This protein binds this small molecule.
Small molecule (SMILES): [H]/N=C(/N)NC[C@H]1[C@H](CC[C@@H](O)CO)c2cc(CNC)ccc2[C@@H]1NC(=O)C(=O)Nc1ccc(Cl)c(F)c1

Sequence of chain 1.C:
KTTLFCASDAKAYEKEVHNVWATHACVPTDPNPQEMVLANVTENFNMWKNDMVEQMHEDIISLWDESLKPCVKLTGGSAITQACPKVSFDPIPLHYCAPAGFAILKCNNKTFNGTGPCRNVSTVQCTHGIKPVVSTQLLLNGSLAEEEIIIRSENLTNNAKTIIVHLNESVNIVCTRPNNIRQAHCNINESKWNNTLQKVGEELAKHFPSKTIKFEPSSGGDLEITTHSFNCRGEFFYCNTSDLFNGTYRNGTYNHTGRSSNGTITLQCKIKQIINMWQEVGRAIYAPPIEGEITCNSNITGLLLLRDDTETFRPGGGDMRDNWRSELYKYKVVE

Binding-site contacts:
Ligand atom O18 contacts residue TRP291 of chain 1.C at 3.4 Å.
Ligand atom C27 contacts residue ASN289 of chain 1.C at 3.4 Å.
Ligand atom N28 contacts residue GLU293 of chain 1.C at 3.4 Å (salt-bridge).
Ligand atom F23 contacts residue SER140 of chain 1.C at 3.6 Å.
Ligand atom O18 contacts residue GLY337 of chain 1.C at 3.3 Å (h-bond).
Ligand atom N19 contacts residue ASN289 of chain 1.C at 3.0 Å (h-bond).
Ligand atom C21 contacts residue SER242 of chain 1.C at 3.4 Å.
Ligand atom O32 contacts residue HIS62 of chain 1.C at 3.1 Å (h-bond).
Ligand atom N28 contacts residue VAL294 of chain 1.C at 3.1 Å.
Ligand atom F23 contacts residue SER242 of chain 1.C at 2.8 Å.
Ligand atom C34 contacts residue ARG340 of chain 1.C at 3.3 Å.
Ligand atom O31 contacts residue ARG340 of chain 1.C at 3.5 Å (salt-bridge).
Ligand atom O31 contacts residue ASP338 of chain 1.C at 3.2 Å (salt-bridge).
Ligand atom C20 contacts residue ASN289 of chain 1.C at 3.7 Å.
Ligand atom C21 contacts residue MET339 of chain 1.C at 3.7 Å (hydrophobic).
Ligand atom O16 contacts residue ASN289 of chain 1.C at 3.4 Å (h-bond).
Ligand atom N28 contacts residue GLY295 of chain 1.C at 3.3 Å (h-bond).
Ligand atom C17 contacts residue TRP291 of chain 1.C at 3.5 Å (hydrophobic).
Ligand atom N28 contacts residue MET290 of chain 1.C at 3.1 Å (h-bond).
Ligand atom N19 contacts residue GLU237 of chain 1.C at 3.4 Å.
Ligand atom C02 contacts residue VAL294 of chain 1.C at 3.6 Å (hydrophobic).
Ligand atom O16 contacts residue MET290 of chain 1.C at 3.0 Å (h-bond).
Ligand atom C22 contacts residue SER242 of chain 1.C at 3.3 Å.
Ligand atom C27 contacts residue TRP291 of chain 1.C at 3.6 Å (hydrophobic).
Ligand atom C02 contacts residue MET290 of chain 1.C at 3.4 Å (hydrophobic).
Ligand atom N03 contacts residue GLU293 of chain 1.C at 3.5 Å (salt-bridge).
Ligand atom O31 contacts residue TRP291 of chain 1.C at 3.5 Å (h-bond).
Ligand atom O31 contacts residue HIS62 of chain 1.C at 3.3 Å (h-bond).
Ligand atom N14 contacts residue GLY337 of chain 1.C at 3.0 Å (h-bond).
Ligand atom C15 contacts residue MET290 of chain 1.C at 3.6 Å (hydrophobic).
Ligand atom C20 contacts residue GLU237 of chain 1.C at 3.6 Å.
Ligand atom CL25 contacts residue PHE243 of chain 1.C at 3.1 Å.
Ligand atom C32 contacts residue TRP291 of chain 1.C at 3.6 Å (hydrophobic).
Ligand atom O32 contacts residue GLN292 of chain 1.C at 3.1 Å (h-bond).
Ligand atom F23 contacts residue THR141 of chain 1.C at 3.6 Å.
Ligand atom C33 contacts residue ARG340 of chain 1.C at 3.4 Å.
Ligand atom N03 contacts residue MET290 of chain 1.C at 3.2 Å (h-bond).
Ligand atom CL25 contacts residue ASN244 of chain 1.C at 3.4 Å.
Ligand atom O18 contacts residue MET339 of chain 1.C at 2.9 Å.
Ligand atom C31 contacts residue GLY337 of chain 1.C at 3.4 Å.